Sequence of chain 1.D:
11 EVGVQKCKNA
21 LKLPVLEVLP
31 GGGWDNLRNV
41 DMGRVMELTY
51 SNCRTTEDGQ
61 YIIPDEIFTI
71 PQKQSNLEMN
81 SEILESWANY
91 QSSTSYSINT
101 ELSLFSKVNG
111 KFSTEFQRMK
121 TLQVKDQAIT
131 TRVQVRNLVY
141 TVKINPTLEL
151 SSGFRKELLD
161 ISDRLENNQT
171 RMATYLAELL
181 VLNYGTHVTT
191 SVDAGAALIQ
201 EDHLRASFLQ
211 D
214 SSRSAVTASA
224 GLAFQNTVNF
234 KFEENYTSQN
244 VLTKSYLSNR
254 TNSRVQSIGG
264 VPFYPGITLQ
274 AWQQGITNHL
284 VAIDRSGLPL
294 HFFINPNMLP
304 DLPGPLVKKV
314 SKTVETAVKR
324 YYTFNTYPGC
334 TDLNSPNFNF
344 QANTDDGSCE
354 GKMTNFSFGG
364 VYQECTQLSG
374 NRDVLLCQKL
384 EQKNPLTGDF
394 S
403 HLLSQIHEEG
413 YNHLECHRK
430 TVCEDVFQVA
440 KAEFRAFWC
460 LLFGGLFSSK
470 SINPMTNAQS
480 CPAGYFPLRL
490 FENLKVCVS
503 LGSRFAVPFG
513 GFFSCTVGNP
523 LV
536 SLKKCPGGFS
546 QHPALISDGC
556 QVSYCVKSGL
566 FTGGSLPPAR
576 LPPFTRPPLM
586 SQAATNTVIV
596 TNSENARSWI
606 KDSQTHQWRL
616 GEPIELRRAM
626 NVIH

This small molecule binds to this protein.
Small molecule (SMILES): CC(=O)N[C@H]1[C@H](O[C@H]2[C@H](O)[C@@H](NC(C)=O)CO[C@@H]2CO)O[C@H](CO)[C@@H](O)[C@@H]1O

Binding-site contacts:
Ligand atom O5 contacts residue PHE208 of chain 1.D at 3.8 Å.
Ligand atom C4 contacts residue ASN252 of chain 1.D at 4.2 Å.
Ligand atom C6 contacts residue ASP211 of chain 1.D at 3.7 Å.
Ligand atom O5 contacts residue ASN252 of chain 1.D at 2.4 Å (h-bond).
Ligand atom C6 contacts residue PHE208 of chain 1.D at 4.2 Å (hydrophobic).
Ligand atom C1 contacts residue ASN252 of chain 1.D at 1.4 Å.
Ligand atom C3 contacts residue ASN252 of chain 1.D at 3.8 Å.
Ligand atom O6 contacts residue ASP211 of chain 1.D at 3.0 Å (salt-bridge).
Ligand atom O5 contacts residue SER248 of chain 1.D at 4.3 Å.
Ligand atom C2 contacts residue ASN252 of chain 1.D at 2.5 Å.
Ligand atom O6 contacts residue SER207 of chain 1.D at 3.3 Å (h-bond).
Ligand atom C7 contacts residue ASN252 of chain 1.D at 4.0 Å.
Ligand atom O6 contacts residue PHE208 of chain 1.D at 3.5 Å.
Ligand atom O7 contacts residue SER251 of chain 1.D at 3.2 Å.
Ligand atom C8 contacts residue SER251 of chain 1.D at 3.8 Å.
Ligand atom C4 contacts residue SER248 of chain 1.D at 4.3 Å.
Ligand atom O6 contacts residue LYS247 of chain 1.D at 4.0 Å.
Ligand atom C7 contacts residue SER251 of chain 1.D at 3.8 Å.
Ligand atom N2 contacts residue ASN252 of chain 1.D at 3.0 Å (h-bond).
Ligand atom N2 contacts residue SER251 of chain 1.D at 4.2 Å.
Ligand atom C5 contacts residue ASN252 of chain 1.D at 3.7 Å.